Sequence of chain 1.B:
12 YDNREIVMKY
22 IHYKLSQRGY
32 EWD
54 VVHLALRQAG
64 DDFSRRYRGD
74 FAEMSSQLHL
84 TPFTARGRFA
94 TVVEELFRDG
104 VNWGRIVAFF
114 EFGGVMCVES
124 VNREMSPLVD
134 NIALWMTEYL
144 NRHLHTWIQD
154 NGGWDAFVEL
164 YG

Binding-site contacts:
Ligand atom C8 contacts residue LEU99 of chain 1.B at 3.7 Å (hydrophobic).
Ligand atom C40 contacts residue TYR164 of chain 1.B at 3.9 Å (hydrophobic).
Ligand atom C21 contacts residue ALA111 of chain 1.B at 3.6 Å (hydrophobic).
Ligand atom N27 contacts residue TYR70 of chain 1.B at 2.8 Å (h-bond).
Ligand atom C25 contacts residue PHE66 of chain 1.B at 3.6 Å (hydrophobic).
Ligand atom C50 contacts residue ASP73 of chain 1.B at 3.7 Å.
Ligand atom I41 contacts residue TYR164 of chain 1.B at 3.5 Å.
Ligand atom C51 contacts residue MET77 of chain 1.B at 3.9 Å (hydrophobic).
Ligand atom C48 contacts residue PHE66 of chain 1.B at 4.0 Å (hydrophobic).
Ligand atom O26 contacts residue PHE66 of chain 1.B at 4.0 Å.
Ligand atom I41 contacts residue LEU163 of chain 1.B at 3.7 Å.
Ligand atom C32 contacts residue PHE66 of chain 1.B at 3.8 Å (hydrophobic).
Ligand atom C46 contacts residue ASP73 of chain 1.B at 3.8 Å.
Ligand atom C51 contacts residue ASP73 of chain 1.B at 3.4 Å.
Ligand atom C14 contacts residue MET77 of chain 1.B at 3.6 Å (hydrophobic).
Ligand atom C48 contacts residue TYR70 of chain 1.B at 3.6 Å (hydrophobic).
Ligand atom C2 contacts residue TYR70 of chain 1.B at 3.3 Å (hydrophobic).
Ligand atom C38 contacts residue TYR164 of chain 1.B at 3.8 Å (hydrophobic).
Ligand atom C33 contacts residue PHE66 of chain 1.B at 3.6 Å (hydrophobic).
Ligand atom C24 contacts residue LEU99 of chain 1.B at 3.9 Å (hydrophobic).
Ligand atom C39 contacts residue TYR164 of chain 1.B at 3.3 Å (hydrophobic).
Ligand atom O30 contacts residue TYR70 of chain 1.B at 3.1 Å (h-bond).
Ligand atom C4 contacts residue PHE66 of chain 1.B at 3.9 Å (hydrophobic).
Ligand atom C34 contacts residue PHE66 of chain 1.B at 3.9 Å (hydrophobic).
Ligand atom C19 contacts residue VAL95 of chain 1.B at 3.5 Å (hydrophobic).
Ligand atom S28 contacts residue TYR70 of chain 1.B at 3.6 Å (h-bond).
Ligand atom C5 contacts residue LEU99 of chain 1.B at 3.7 Å (hydrophobic).
Ligand atom C37 contacts residue GLY107 of chain 1.B at 3.6 Å.
Ligand atom C50 contacts residue PHE74 of chain 1.B at 3.6 Å (hydrophobic).
Ligand atom O26 contacts residue GLY107 of chain 1.B at 3.9 Å.
Ligand atom N7 contacts residue LEU99 of chain 1.B at 3.7 Å.
Ligand atom CL23 contacts residue GLU98 of chain 1.B at 3.6 Å.
Ligand atom C49 contacts residue PHE74 of chain 1.B at 3.8 Å (hydrophobic).
Ligand atom C5 contacts residue ARG108 of chain 1.B at 3.9 Å.
Ligand atom C52 contacts residue ASP73 of chain 1.B at 3.4 Å.
Ligand atom C21 contacts residue PHE115 of chain 1.B at 3.7 Å (hydrophobic).
Ligand atom C20 contacts residue ALA111 of chain 1.B at 4.0 Å (hydrophobic).
Ligand atom C3 contacts residue PHE66 of chain 1.B at 3.6 Å (hydrophobic).
Ligand atom C25 contacts residue TYR70 of chain 1.B at 3.9 Å (hydrophobic).
Ligand atom C49 contacts residue TYR70 of chain 1.B at 3.8 Å (hydrophobic).

This small molecule binds to this protein.
Small molecule (SMILES): CCCCN(CCCC)C(=O)c1nn(-c2ccc(C(=O)NS(=O)(=O)c3ccc4ccc(I)cc4c3)cc2C(=O)N2CCc3ccccc3C2)c(C)c1Cl